Sequence of chain 1.B:
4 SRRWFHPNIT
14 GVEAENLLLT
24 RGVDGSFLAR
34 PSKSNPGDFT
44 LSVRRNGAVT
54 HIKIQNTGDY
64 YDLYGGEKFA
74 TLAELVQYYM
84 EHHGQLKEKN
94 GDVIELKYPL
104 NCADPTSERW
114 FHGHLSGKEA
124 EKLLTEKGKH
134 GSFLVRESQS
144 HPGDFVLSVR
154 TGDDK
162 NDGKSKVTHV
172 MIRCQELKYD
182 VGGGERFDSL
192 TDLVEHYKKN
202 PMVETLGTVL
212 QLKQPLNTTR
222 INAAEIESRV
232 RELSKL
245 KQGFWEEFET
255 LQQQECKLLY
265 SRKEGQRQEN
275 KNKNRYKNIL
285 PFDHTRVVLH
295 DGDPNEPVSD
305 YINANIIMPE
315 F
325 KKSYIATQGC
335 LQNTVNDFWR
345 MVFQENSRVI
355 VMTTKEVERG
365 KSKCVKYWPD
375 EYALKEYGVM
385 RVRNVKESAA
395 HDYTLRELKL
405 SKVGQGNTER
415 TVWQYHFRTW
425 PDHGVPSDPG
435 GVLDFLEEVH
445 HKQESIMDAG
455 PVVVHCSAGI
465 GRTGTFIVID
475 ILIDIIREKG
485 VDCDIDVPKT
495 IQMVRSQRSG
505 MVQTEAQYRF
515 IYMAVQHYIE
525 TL

The small molecule below binds the protein below.
Small molecule (SMILES): N[C@@H]1c2ccccc2CC12CCN(c1nc3ncc(Sc4cccnc4C(F)(F)F)nc3[nH]1)CC2

Binding-site contacts:
Ligand atom C16 contacts residue THR219 of chain 1.B at 3.1 Å.
Ligand atom C37 contacts residue THR219 of chain 1.B at 3.6 Å.
Ligand atom C36 contacts residue GLU250 of chain 1.B at 3.4 Å.
Ligand atom C24 contacts residue ARG112 of chain 1.B at 3.3 Å.
Ligand atom C21 contacts residue GLU251 of chain 1.B at 3.5 Å.
Ligand atom C9 contacts residue ARG112 of chain 1.B at 3.5 Å.
Ligand atom C19 contacts residue THR220 of chain 1.B at 3.4 Å.
Ligand atom N20 contacts residue GLU251 of chain 1.B at 3.4 Å.
Ligand atom N35 contacts residue THR109 of chain 1.B at 2.7 Å (h-bond).
Ligand atom C31 contacts residue THR109 of chain 1.B at 3.4 Å.
Ligand atom F3 contacts residue GLN258 of chain 1.B at 3.5 Å.
Ligand atom N35 contacts residue PHE114 of chain 1.B at 2.7 Å (h-bond).
Ligand atom F4 contacts residue LEU255 of chain 1.B at 3.4 Å.
Ligand atom C33 contacts residue THR109 of chain 1.B at 3.6 Å.
Ligand atom C24 contacts residue PHE114 of chain 1.B at 3.6 Å (hydrophobic).
Ligand atom C9 contacts residue THR220 of chain 1.B at 3.3 Å.
Ligand atom F1 contacts residue GLN496 of chain 1.B at 3.5 Å.
Ligand atom C8 contacts residue ARG112 of chain 1.B at 3.5 Å.
Ligand atom C8 contacts residue THR220 of chain 1.B at 3.2 Å.
Ligand atom C8 contacts residue ASP490 of chain 1.B at 3.5 Å.
Ligand atom C28 contacts residue HIS115 of chain 1.B at 3.6 Å.
Ligand atom C37 contacts residue GLU250 of chain 1.B at 3.6 Å.
Ligand atom C23 contacts residue THR219 of chain 1.B at 3.5 Å.
Ligand atom C27 contacts residue PHE114 of chain 1.B at 3.2 Å (hydrophobic).
Ligand atom C33 contacts residue PHE114 of chain 1.B at 3.3 Å (hydrophobic).
Ligand atom C23 contacts residue ARG112 of chain 1.B at 3.4 Å.
Ligand atom C14 contacts residue THR254 of chain 1.B at 3.5 Å.
Ligand atom C8 contacts residue ASN218 of chain 1.B at 3.5 Å.
Ligand atom N20 contacts residue THR220 of chain 1.B at 3.5 Å.
Ligand atom N13 contacts residue THR254 of chain 1.B at 3.6 Å.
Ligand atom N17 contacts residue GLU250 of chain 1.B at 2.8 Å (salt-bridge).
Ligand atom N13 contacts residue ARG112 of chain 1.B at 3.0 Å (salt-bridge).
Ligand atom C32 contacts residue PHE114 of chain 1.B at 3.2 Å (hydrophobic).
Ligand atom C25 contacts residue PHE114 of chain 1.B at 3.6 Å (hydrophobic).
Ligand atom N15 contacts residue THR219 of chain 1.B at 3.5 Å (h-bond).
Ligand atom N22 contacts residue THR219 of chain 1.B at 2.8 Å (h-bond).
Ligand atom F4 contacts residue GLN258 of chain 1.B at 3.6 Å.
Ligand atom C26 contacts residue PHE114 of chain 1.B at 3.2 Å (hydrophobic).
Ligand atom F3 contacts residue ARG112 of chain 1.B at 3.1 Å.
Ligand atom N35 contacts residue GLU111 of chain 1.B at 2.8 Å (salt-bridge).